Binding-site contacts:
Ligand atom O01 contacts residue LEU97 of chain 1.B at 3.3 Å.
Ligand atom F35 contacts residue ARG85 of chain 1.B at 3.0 Å.
Ligand atom C04 contacts residue MET99 of chain 1.B at 3.5 Å (hydrophobic).
Ligand atom C26 contacts residue LEU170 of chain 1.B at 3.4 Å (hydrophobic).
Ligand atom C07 contacts residue MET99 of chain 1.B at 3.6 Å (hydrophobic).
Ligand atom S08 contacts residue LEU97 of chain 1.B at 3.5 Å (h-bond).
Ligand atom C38 contacts residue PHE165 of chain 1.B at 3.7 Å (hydrophobic).
Ligand atom N05 contacts residue ANP1 of chain 1.K at 3.7 Å.
Ligand atom C36 contacts residue CYS84 of chain 1.B at 3.5 Å (hydrophobic).
Ligand atom C09 contacts residue ASP164 of chain 1.B at 3.0 Å.
Ligand atom C38 contacts residue ASP164 of chain 1.B at 3.5 Å.
Ligand atom C14 contacts residue LEU167 of chain 1.B at 3.6 Å (hydrophobic).
Ligand atom C34 contacts residue LEU86 of chain 1.B at 3.6 Å (hydrophobic).
Ligand atom C37 contacts residue PHE165 of chain 1.B at 3.5 Å (hydrophobic).
Ligand atom O01 contacts residue LEU86 of chain 1.B at 3.6 Å.
Ligand atom C06 contacts residue ANP1 of chain 1.K at 3.6 Å.
Ligand atom N05 contacts residue LYS54 of chain 1.B at 3.6 Å.
Ligand atom C07 contacts residue LYS54 of chain 1.B at 3.4 Å.
Ligand atom C32 contacts residue ASP164 of chain 1.B at 3.4 Å.
Ligand atom N05 contacts residue MET99 of chain 1.B at 3.5 Å (h-bond).
Ligand atom O39 contacts residue PHE165 of chain 1.B at 2.7 Å (h-bond).
Ligand atom C36 contacts residue PHE165 of chain 1.B at 3.5 Å (hydrophobic).
Ligand atom F35 contacts residue LEU86 of chain 1.B at 3.0 Å.
Ligand atom C07 contacts residue ALA52 of chain 1.B at 3.5 Å (hydrophobic).
Ligand atom C06 contacts residue VAL35 of chain 1.B at 3.7 Å (hydrophobic).
Ligand atom C04 contacts residue ASP164 of chain 1.B at 3.6 Å.
Ligand atom C12 contacts residue LEU167 of chain 1.B at 3.4 Å (hydrophobic).
Ligand atom C02 contacts residue ASP164 of chain 1.B at 3.3 Å.
Ligand atom N03 contacts residue ASP164 of chain 1.B at 2.6 Å (salt-bridge).
Ligand atom C17 contacts residue LEU171 of chain 1.B at 3.6 Å (hydrophobic).
Ligand atom C26 contacts residue ILE68 of chain 1.B at 3.4 Å (hydrophobic).
Ligand atom C07 contacts residue ILE53 of chain 1.B at 3.7 Å (hydrophobic).
Ligand atom O39 contacts residue ASP164 of chain 1.B at 3.3 Å.
Ligand atom S08 contacts residue LYS54 of chain 1.B at 3.7 Å.
Ligand atom S08 contacts residue MET99 of chain 1.B at 3.7 Å.
Ligand atom C24 contacts residue LEU171 of chain 1.B at 3.7 Å (hydrophobic).
Ligand atom C27 contacts residue LEU170 of chain 1.B at 3.5 Å (hydrophobic).
Ligand atom C25 contacts residue ILE68 of chain 1.B at 3.5 Å (hydrophobic).
Ligand atom C15 contacts residue LEU170 of chain 1.B at 3.6 Å (hydrophobic).
Ligand atom C13 contacts residue LEU167 of chain 1.B at 3.2 Å (hydrophobic).

This protein binds this small molecule.
Small molecule (SMILES): O=C(Nc1nccs1)[C@@H](c1cc(F)ccc1O)N1Cc2ccc(-c3ccc(N4CCNCC4)cc3)cc2C1=O

Sequence of chain 1.B:
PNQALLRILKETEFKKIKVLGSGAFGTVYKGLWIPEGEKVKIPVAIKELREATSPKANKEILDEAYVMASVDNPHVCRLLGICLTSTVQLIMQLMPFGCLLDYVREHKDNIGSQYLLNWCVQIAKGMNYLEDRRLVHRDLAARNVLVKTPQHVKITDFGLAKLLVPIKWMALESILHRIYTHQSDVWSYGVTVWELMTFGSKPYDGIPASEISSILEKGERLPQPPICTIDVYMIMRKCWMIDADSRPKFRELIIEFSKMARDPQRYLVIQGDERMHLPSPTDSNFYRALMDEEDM